Binding-site contacts:
Ligand atom O3G contacts residue ARG437 of chain 1.A at 3.1 Å (salt-bridge).
Ligand atom O2A contacts residue THR90 of chain 1.A at 3.3 Å (h-bond).
Ligand atom O2G contacts residue GLY86 of chain 1.A at 3.0 Å (h-bond).
Ligand atom S1G contacts residue GLN433 of chain 1.A at 3.1 Å (h-bond).
Ligand atom O1B contacts residue GLY86 of chain 1.A at 3.7 Å.
Ligand atom C8 contacts residue ASN91 of chain 1.A at 3.2 Å.
Ligand atom O2G contacts residue LYS89 of chain 1.A at 3.7 Å.
Ligand atom O1B contacts residue LYS89 of chain 1.A at 3.2 Å (salt-bridge).
Ligand atom O3B contacts residue ARG437 of chain 1.A at 3.8 Å.
Ligand atom O1A contacts residue LYS89 of chain 1.A at 3.0 Å (salt-bridge).
Ligand atom N7 contacts residue GLN65 of chain 1.A at 3.1 Å (h-bond).
Ligand atom N1 contacts residue THR60 of chain 1.A at 3.8 Å.
Ligand atom S1G contacts residue MN1 of chain 1.C at 2.2 Å.
Ligand atom O1A contacts residue THR90 of chain 1.A at 2.9 Å (h-bond).
Ligand atom S1G contacts residue GLU196 of chain 1.A at 3.1 Å (salt-bridge).
Ligand atom O3' contacts residue ASN402 of chain 1.A at 2.6 Å (h-bond).
Ligand atom O3B contacts residue GLY86 of chain 1.A at 3.1 Å.
Ligand atom O1B contacts residue GLY88 of chain 1.A at 2.5 Å (h-bond).
Ligand atom N6 contacts residue THR60 of chain 1.A at 2.9 Å (h-bond).
Ligand atom C3' contacts residue ASN402 of chain 1.A at 3.5 Å.
Ligand atom O1B contacts residue SER87 of chain 1.A at 3.0 Å (h-bond).
Ligand atom N6 contacts residue GLN65 of chain 1.A at 3.6 Å.
Ligand atom PA contacts residue GLY88 of chain 1.A at 3.8 Å.
Ligand atom O5' contacts residue GLY88 of chain 1.A at 3.2 Å.
Ligand atom O3G contacts residue GLN433 of chain 1.A at 3.2 Å (h-bond).
Ligand atom C2 contacts residue THR58 of chain 1.A at 3.1 Å.
Ligand atom N7 contacts residue ASN91 of chain 1.A at 3.1 Å (h-bond).
Ligand atom O1A contacts residue GLY88 of chain 1.A at 3.1 Å.
Ligand atom O3G contacts residue GLY86 of chain 1.A at 3.5 Å (h-bond).
Ligand atom O3G contacts residue THR85 of chain 1.A at 3.6 Å (h-bond).
Ligand atom C6 contacts residue THR60 of chain 1.A at 3.8 Å.
Ligand atom C8 contacts residue GLN65 of chain 1.A at 3.8 Å.
Ligand atom PG contacts residue MN1 of chain 1.C at 3.8 Å.
Ligand atom O2B contacts residue MN1 of chain 1.C at 2.3 Å.
Ligand atom PA contacts residue THR90 of chain 1.A at 3.5 Å.
Ligand atom O2G contacts residue THR85 of chain 1.A at 3.6 Å.
Ligand atom N1 contacts residue THR58 of chain 1.A at 3.3 Å.
Ligand atom N6 contacts residue LEU61 of chain 1.A at 3.7 Å.
Ligand atom PG contacts residue GLY86 of chain 1.A at 3.4 Å.
Ligand atom PB contacts residue MN1 of chain 1.C at 3.7 Å.

A small-molecule ligand and the protein it binds are described below.
Small molecule (SMILES): Nc1ncnc2c1ncn2[C@@H]1O[C@H](COP(=O)(O)OP(=O)(O)OP(O)(O)=S)[C@@H](O)[C@H]1O

Sequence of chain 1.A:
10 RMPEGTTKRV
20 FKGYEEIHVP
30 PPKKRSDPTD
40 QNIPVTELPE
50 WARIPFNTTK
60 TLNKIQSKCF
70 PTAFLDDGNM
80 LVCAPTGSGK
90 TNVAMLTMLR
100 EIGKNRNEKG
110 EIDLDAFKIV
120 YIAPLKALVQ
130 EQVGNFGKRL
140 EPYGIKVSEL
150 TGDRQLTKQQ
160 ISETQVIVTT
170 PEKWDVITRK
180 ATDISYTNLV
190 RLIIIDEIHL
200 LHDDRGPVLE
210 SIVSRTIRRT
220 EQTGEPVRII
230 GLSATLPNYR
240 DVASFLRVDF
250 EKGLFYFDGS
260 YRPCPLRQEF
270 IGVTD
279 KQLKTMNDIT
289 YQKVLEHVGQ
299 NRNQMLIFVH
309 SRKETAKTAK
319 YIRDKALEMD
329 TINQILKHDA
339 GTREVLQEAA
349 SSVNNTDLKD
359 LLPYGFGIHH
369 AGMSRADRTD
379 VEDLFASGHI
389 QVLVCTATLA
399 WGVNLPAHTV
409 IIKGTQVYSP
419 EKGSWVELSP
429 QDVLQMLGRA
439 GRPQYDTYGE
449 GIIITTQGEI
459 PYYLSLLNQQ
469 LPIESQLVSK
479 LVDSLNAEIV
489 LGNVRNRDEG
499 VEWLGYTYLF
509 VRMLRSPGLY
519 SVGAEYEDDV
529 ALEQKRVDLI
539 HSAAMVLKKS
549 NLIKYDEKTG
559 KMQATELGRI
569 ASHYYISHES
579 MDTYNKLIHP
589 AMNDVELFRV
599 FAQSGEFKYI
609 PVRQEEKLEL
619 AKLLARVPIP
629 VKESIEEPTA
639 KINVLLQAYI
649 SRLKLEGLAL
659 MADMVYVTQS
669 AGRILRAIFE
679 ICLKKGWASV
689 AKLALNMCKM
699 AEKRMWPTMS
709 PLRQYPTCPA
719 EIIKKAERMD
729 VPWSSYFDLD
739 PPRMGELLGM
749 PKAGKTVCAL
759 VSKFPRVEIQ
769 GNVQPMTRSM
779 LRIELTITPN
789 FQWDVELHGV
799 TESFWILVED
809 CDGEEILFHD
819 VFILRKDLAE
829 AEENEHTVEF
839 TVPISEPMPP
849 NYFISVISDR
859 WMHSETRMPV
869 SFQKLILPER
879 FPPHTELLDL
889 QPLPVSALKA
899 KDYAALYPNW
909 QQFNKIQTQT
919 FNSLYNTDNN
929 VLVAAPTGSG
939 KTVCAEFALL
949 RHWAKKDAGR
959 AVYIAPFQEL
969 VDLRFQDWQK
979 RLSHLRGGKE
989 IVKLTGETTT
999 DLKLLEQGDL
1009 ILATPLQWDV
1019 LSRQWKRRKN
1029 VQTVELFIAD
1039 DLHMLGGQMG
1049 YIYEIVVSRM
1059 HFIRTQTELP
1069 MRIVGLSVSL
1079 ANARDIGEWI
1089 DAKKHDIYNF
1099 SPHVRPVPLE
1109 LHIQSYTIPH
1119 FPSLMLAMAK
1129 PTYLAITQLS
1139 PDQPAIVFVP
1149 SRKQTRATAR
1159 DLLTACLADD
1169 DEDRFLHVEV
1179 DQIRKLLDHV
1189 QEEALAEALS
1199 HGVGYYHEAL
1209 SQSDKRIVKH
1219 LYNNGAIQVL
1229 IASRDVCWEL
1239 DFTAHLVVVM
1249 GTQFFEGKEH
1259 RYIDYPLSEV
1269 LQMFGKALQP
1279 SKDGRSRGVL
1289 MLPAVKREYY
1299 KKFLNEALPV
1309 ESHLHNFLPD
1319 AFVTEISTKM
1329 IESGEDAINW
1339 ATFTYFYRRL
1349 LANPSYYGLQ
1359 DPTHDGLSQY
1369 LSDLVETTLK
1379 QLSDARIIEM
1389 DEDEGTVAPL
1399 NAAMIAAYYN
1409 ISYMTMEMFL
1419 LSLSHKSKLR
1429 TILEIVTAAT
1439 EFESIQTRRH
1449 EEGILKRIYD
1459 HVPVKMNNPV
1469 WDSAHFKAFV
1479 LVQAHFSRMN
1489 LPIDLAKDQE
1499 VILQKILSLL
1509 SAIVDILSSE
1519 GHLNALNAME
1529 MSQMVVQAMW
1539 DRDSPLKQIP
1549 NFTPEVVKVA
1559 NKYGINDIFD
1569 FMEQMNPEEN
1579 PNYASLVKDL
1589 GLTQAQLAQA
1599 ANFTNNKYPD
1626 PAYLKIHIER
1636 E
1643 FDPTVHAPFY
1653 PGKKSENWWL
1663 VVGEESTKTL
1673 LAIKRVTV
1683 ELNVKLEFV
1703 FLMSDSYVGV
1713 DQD